Sequence of chain 1.D:
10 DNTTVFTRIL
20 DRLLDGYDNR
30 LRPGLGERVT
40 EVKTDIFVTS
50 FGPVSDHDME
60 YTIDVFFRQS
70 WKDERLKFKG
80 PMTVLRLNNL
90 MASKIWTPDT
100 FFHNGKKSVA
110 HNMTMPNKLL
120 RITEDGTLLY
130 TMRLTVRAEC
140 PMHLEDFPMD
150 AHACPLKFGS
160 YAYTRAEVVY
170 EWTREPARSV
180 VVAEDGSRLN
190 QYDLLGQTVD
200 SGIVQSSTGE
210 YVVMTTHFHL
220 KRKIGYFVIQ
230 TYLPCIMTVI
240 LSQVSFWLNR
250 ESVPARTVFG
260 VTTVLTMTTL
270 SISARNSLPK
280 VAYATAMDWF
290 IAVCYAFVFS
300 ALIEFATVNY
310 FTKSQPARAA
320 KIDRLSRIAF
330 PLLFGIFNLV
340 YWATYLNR

Sequence of chain 1.E:
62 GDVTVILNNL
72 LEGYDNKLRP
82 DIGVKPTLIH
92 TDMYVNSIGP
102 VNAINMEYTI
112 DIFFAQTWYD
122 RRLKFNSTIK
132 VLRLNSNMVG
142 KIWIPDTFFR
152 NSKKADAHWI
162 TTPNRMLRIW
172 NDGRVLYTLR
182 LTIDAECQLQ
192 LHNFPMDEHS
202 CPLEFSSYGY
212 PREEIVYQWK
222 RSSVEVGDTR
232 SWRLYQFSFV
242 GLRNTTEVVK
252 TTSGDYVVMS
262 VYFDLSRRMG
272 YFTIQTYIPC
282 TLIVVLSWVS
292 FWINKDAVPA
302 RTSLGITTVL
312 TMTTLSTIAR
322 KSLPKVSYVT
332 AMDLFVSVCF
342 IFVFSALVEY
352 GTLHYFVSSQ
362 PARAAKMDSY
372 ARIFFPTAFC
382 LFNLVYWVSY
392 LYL

A protein and the small-molecule ligand that binds it are described below.
Small molecule (SMILES): CCc1c(C(=O)OC)ncc2[nH]c3cc(OC)c(OC)cc3c12

Binding-site contacts:
Ligand atom C04 contacts residue PHE114 of chain 1.E at 3.8 Å (hydrophobic).
Ligand atom O20 contacts residue HIS102 of chain 1.D at 2.8 Å (h-bond).
Ligand atom C13 contacts residue MET167 of chain 1.E at 3.8 Å (hydrophobic).
Ligand atom N14 contacts residue THR179 of chain 1.E at 3.3 Å (h-bond).
Ligand atom C09 contacts residue TYR210 of chain 1.D at 3.7 Å (hydrophobic).
Ligand atom C19 contacts residue TYR95 of chain 1.E at 3.8 Å (hydrophobic).
Ligand atom C06 contacts residue SER205 of chain 1.D at 3.8 Å.
Ligand atom C23 contacts residue SER205 of chain 1.D at 3.4 Å.
Ligand atom C21 contacts residue HIS102 of chain 1.D at 3.3 Å.
Ligand atom O17 contacts residue THR179 of chain 1.E at 3.9 Å.
Ligand atom O18 contacts residue SER206 of chain 1.D at 3.8 Å.
Ligand atom C08 contacts residue HIS102 of chain 1.D at 3.6 Å.
Ligand atom C21 contacts residue PHE100 of chain 1.D at 3.7 Å (hydrophobic).
Ligand atom C09 contacts residue SER159 of chain 1.D at 3.7 Å.
Ligand atom C04 contacts residue THR207 of chain 1.D at 3.9 Å.
Ligand atom C13 contacts residue THR179 of chain 1.E at 3.5 Å.
Ligand atom C07 contacts residue HIS102 of chain 1.D at 3.7 Å.
Ligand atom O20 contacts residue TYR210 of chain 1.D at 3.6 Å.
Ligand atom N11 contacts residue TYR210 of chain 1.D at 3.7 Å.
Ligand atom C02 contacts residue PHE114 of chain 1.E at 3.7 Å (hydrophobic).
Ligand atom C16 contacts residue PHE114 of chain 1.E at 3.5 Å (hydrophobic).
Ligand atom O17 contacts residue PHE114 of chain 1.E at 3.2 Å.
Ligand atom O18 contacts residue THR207 of chain 1.D at 3.9 Å.
Ligand atom C12 contacts residue THR207 of chain 1.D at 3.9 Å.
Ligand atom C15 contacts residue PHE114 of chain 1.E at 3.9 Å (hydrophobic).
Ligand atom C13 contacts residue TYR160 of chain 1.D at 3.7 Å (hydrophobic).
Ligand atom C03 contacts residue PHE114 of chain 1.E at 3.6 Å (hydrophobic).
Ligand atom C21 contacts residue GLY158 of chain 1.D at 4.0 Å.
Ligand atom C23 contacts residue VAL203 of chain 1.D at 3.7 Å (hydrophobic).
Ligand atom C03 contacts residue THR207 of chain 1.D at 4.0 Å.
Ligand atom C01 contacts residue SER205 of chain 1.D at 3.5 Å.
Ligand atom O17 contacts residue ALA116 of chain 1.E at 3.8 Å.
Ligand atom C08 contacts residue TYR210 of chain 1.D at 3.8 Å (hydrophobic).
Ligand atom N14 contacts residue TYR160 of chain 1.D at 3.9 Å.
Ligand atom O22 contacts residue HIS102 of chain 1.D at 3.1 Å (h-bond).
Ligand atom C10 contacts residue TYR210 of chain 1.D at 3.8 Å (hydrophobic).
Ligand atom C09 contacts residue PHE100 of chain 1.D at 4.0 Å (hydrophobic).
Ligand atom C21 contacts residue SER159 of chain 1.D at 3.3 Å.
Ligand atom C21 contacts residue TYR210 of chain 1.D at 3.6 Å (hydrophobic).
Ligand atom O22 contacts residue VAL203 of chain 1.D at 3.7 Å.